Binding-site contacts:
Ligand atom C6 contacts residue SER346 of chain 2.B at 4.3 Å.
Ligand atom C3 contacts residue GLY344 of chain 2.B at 4.2 Å.
Ligand atom C1 contacts residue SER346 of chain 2.B at 4.5 Å.
Ligand atom O5 contacts residue SER346 of chain 2.B at 3.8 Å.
Ligand atom O7 contacts residue ASN349 of chain 2.B at 3.4 Å (h-bond).
Ligand atom C7 contacts residue ASN349 of chain 2.B at 3.0 Å.
Ligand atom O7 contacts residue GLY344 of chain 2.B at 2.4 Å (h-bond).
Ligand atom C8 contacts residue ALA342 of chain 2.B at 4.2 Å (hydrophobic).
Ligand atom C7 contacts residue PRO343 of chain 2.B at 4.3 Å (hydrophobic).
Ligand atom O5 contacts residue SER346 of chain 2.B at 3.9 Å.
Ligand atom C8 contacts residue PRO343 of chain 2.B at 4.3 Å (hydrophobic).
Ligand atom C6 contacts residue ASP348 of chain 2.B at 4.3 Å.
Ligand atom O7 contacts residue PRO343 of chain 2.B at 3.5 Å.
Ligand atom N2 contacts residue ASN349 of chain 2.B at 2.9 Å (h-bond).
Ligand atom C7 contacts residue GLY344 of chain 2.B at 3.4 Å.
Ligand atom C6 contacts residue SER346 of chain 2.B at 4.1 Å.
Ligand atom C1 contacts residue GLY344 of chain 2.B at 4.3 Å.
Ligand atom C2 contacts residue ASN349 of chain 2.B at 2.7 Å.
Ligand atom C5 contacts residue ASN349 of chain 2.B at 4.5 Å.
Ligand atom C5 contacts residue SER346 of chain 2.B at 4.3 Å.
Ligand atom O5 contacts residue ASN349 of chain 2.B at 2.6 Å (h-bond).
Ligand atom O4 contacts residue GLY344 of chain 2.B at 4.0 Å.
Ligand atom C5 contacts residue GLY344 of chain 2.B at 4.4 Å.
Ligand atom C4 contacts residue ASN349 of chain 2.B at 4.4 Å.
Ligand atom C5 contacts residue ASN349 of chain 2.B at 3.8 Å.
Ligand atom C6 contacts residue ASN349 of chain 2.B at 4.1 Å.
Ligand atom C1 contacts residue ASN349 of chain 2.B at 1.6 Å.
Ligand atom C8 contacts residue PHE345 of chain 2.B at 4.1 Å (hydrophobic).
Ligand atom C8 contacts residue ASN349 of chain 2.B at 3.6 Å.
Ligand atom C3 contacts residue ASN349 of chain 2.B at 4.0 Å.
Ligand atom C8 contacts residue GLY344 of chain 2.B at 3.8 Å.
Ligand atom O7 contacts residue PHE345 of chain 2.B at 4.3 Å.

Sequence of chain 2.B:
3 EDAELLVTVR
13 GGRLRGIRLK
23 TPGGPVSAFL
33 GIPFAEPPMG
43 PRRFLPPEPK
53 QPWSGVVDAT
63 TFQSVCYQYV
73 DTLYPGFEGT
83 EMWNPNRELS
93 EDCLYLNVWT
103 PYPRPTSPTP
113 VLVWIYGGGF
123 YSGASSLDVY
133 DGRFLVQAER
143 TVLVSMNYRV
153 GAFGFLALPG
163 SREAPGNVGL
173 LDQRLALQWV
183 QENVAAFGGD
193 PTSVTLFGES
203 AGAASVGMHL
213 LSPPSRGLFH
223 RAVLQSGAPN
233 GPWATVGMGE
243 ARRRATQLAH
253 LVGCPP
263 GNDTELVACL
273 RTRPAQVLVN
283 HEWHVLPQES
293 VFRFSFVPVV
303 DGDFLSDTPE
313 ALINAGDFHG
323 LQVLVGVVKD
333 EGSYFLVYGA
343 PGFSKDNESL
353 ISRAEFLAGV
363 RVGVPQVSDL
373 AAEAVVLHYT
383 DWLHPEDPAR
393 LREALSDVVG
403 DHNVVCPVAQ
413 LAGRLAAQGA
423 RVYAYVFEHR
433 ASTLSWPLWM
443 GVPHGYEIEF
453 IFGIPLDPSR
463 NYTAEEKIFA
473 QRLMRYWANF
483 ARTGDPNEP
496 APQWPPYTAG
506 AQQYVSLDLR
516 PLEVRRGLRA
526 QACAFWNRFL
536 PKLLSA

The small molecule below binds the protein below.
Small molecule (SMILES): CC(=O)N[C@H]1[C@H](O[C@H]2[C@H](O)[C@@H](NC(C)=O)CO[C@@H]2CO[C@@H]2O[C@@H](C)[C@@H](O)[C@@H](O)[C@@H]2O)O[C@H](CO)[C@@H](O)[C@@H]1O